Sequence of chain 1.E:
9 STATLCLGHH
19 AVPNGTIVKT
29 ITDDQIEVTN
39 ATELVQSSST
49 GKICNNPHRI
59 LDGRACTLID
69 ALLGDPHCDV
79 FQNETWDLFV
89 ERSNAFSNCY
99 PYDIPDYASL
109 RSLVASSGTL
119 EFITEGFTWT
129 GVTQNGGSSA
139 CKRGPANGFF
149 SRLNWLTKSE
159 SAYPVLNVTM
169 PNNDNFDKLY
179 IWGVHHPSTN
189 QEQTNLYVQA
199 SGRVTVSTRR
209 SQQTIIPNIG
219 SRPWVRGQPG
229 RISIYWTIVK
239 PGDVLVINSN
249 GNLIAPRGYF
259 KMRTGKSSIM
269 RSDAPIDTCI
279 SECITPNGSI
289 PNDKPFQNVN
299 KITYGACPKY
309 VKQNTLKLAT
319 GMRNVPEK

A protein and the small-molecule ligand that binds it are described below.
Small molecule (SMILES): CC(=O)N[C@H]1[C@H]([C@H](O)[C@H](O)CO)O[C@@](O[C@@H]2[C@@H](O)[C@H](O)O[C@H](CO)[C@@H]2O)(C(=O)O)C[C@@H]1O

Binding-site contacts:
Ligand atom C9 contacts residue HIS183 of chain 1.E at 3.3 Å.
Ligand atom C5 contacts residue GLY135 of chain 1.E at 3.7 Å.
Ligand atom C11 contacts residue GLY135 of chain 1.E at 3.7 Å.
Ligand atom O1A contacts residue GLN226 of chain 1.E at 4.2 Å.
Ligand atom C3 contacts residue GLN226 of chain 1.E at 4.1 Å.
Ligand atom C4 contacts residue GLN226 of chain 1.E at 3.9 Å.
Ligand atom O3 contacts residue GLN226 of chain 1.E at 3.2 Å (h-bond).
Ligand atom C2 contacts residue GLN226 of chain 1.E at 3.9 Å.
Ligand atom C1 contacts residue GLN226 of chain 1.E at 3.5 Å.
Ligand atom O1A contacts residue SER137 of chain 1.E at 2.6 Å (h-bond).
Ligand atom O8 contacts residue TRP153 of chain 1.E at 3.4 Å.
Ligand atom O6 contacts residue GLN226 of chain 1.E at 4.1 Å.
Ligand atom O1B contacts residue TYR98 of chain 1.E at 3.8 Å.
Ligand atom C7 contacts residue TRP153 of chain 1.E at 3.9 Å (hydrophobic).
Ligand atom O8 contacts residue GLN226 of chain 1.E at 3.1 Å (h-bond).
Ligand atom O7 contacts residue LEU194 of chain 1.E at 3.4 Å.
Ligand atom C4 contacts residue GLY135 of chain 1.E at 3.5 Å.
Ligand atom O4 contacts residue ASN145 of chain 1.E at 4.2 Å.
Ligand atom O6 contacts residue GLU190 of chain 1.E at 3.8 Å.
Ligand atom O9 contacts residue GLU190 of chain 1.E at 2.5 Å (salt-bridge).
Ligand atom O4 contacts residue GLN226 of chain 1.E at 2.9 Å (h-bond).
Ligand atom C1 contacts residue SER137 of chain 1.E at 3.8 Å.
Ligand atom N5 contacts residue GLY135 of chain 1.E at 2.8 Å (h-bond).
Ligand atom C9 contacts residue GLU190 of chain 1.E at 3.0 Å.
Ligand atom O1A contacts residue SER136 of chain 1.E at 2.8 Å (h-bond).
Ligand atom O1B contacts residue GLN226 of chain 1.E at 3.0 Å.
Ligand atom O4 contacts residue GLY135 of chain 1.E at 3.9 Å.
Ligand atom C7 contacts residue LEU194 of chain 1.E at 4.1 Å (hydrophobic).
Ligand atom C11 contacts residue GLY134 of chain 1.E at 4.0 Å.
Ligand atom C11 contacts residue TRP153 of chain 1.E at 3.7 Å (hydrophobic).
Ligand atom O9 contacts residue TYR98 of chain 1.E at 3.4 Å (h-bond).
Ligand atom C9 contacts residue LEU194 of chain 1.E at 3.6 Å (hydrophobic).
Ligand atom C8 contacts residue TRP153 of chain 1.E at 4.0 Å (hydrophobic).
Ligand atom C8 contacts residue GLN226 of chain 1.E at 3.8 Å.
Ligand atom O1A contacts residue GLY135 of chain 1.E at 4.1 Å.
Ligand atom O1B contacts residue SER136 of chain 1.E at 2.6 Å (h-bond).
Ligand atom C1 contacts residue SER136 of chain 1.E at 3.0 Å.
Ligand atom C10 contacts residue GLY135 of chain 1.E at 3.6 Å.
Ligand atom O9 contacts residue HIS183 of chain 1.E at 3.1 Å (h-bond).
Ligand atom O8 contacts residue TYR98 of chain 1.E at 3.0 Å (h-bond).